Binding-site contacts:
Ligand atom C3 contacts residue ASN719 of chain 1.B at 3.8 Å.
Ligand atom C8 contacts residue ASN719 of chain 1.B at 4.3 Å.
Ligand atom C7 contacts residue ASN719 of chain 1.B at 3.9 Å.
Ligand atom C8 contacts residue LYS516 of chain 1.B at 4.4 Å.
Ligand atom C7 contacts residue LYS516 of chain 1.B at 4.0 Å.
Ligand atom O7 contacts residue LYS516 of chain 1.B at 3.3 Å (salt-bridge).
Ligand atom O7 contacts residue ASN719 of chain 1.B at 4.4 Å.
Ligand atom N2 contacts residue ASN719 of chain 1.B at 2.9 Å (h-bond).
Ligand atom O5 contacts residue ASN719 of chain 1.B at 2.4 Å (h-bond).
Ligand atom C4 contacts residue ASN719 of chain 1.B at 4.2 Å.
Ligand atom C2 contacts residue ASN719 of chain 1.B at 2.5 Å.
Ligand atom C1 contacts residue ASN719 of chain 1.B at 1.4 Å.
Ligand atom C5 contacts residue ASN719 of chain 1.B at 3.7 Å.

This small molecule binds to this protein.
Small molecule (SMILES): CC(=O)N[C@H]1[C@H](O[C@H]2[C@H](O)[C@@H](NC(C)=O)CO[C@@H]2CO)O[C@H](CO)[C@@H](O)[C@@H]1O

Sequence of chain 1.B:
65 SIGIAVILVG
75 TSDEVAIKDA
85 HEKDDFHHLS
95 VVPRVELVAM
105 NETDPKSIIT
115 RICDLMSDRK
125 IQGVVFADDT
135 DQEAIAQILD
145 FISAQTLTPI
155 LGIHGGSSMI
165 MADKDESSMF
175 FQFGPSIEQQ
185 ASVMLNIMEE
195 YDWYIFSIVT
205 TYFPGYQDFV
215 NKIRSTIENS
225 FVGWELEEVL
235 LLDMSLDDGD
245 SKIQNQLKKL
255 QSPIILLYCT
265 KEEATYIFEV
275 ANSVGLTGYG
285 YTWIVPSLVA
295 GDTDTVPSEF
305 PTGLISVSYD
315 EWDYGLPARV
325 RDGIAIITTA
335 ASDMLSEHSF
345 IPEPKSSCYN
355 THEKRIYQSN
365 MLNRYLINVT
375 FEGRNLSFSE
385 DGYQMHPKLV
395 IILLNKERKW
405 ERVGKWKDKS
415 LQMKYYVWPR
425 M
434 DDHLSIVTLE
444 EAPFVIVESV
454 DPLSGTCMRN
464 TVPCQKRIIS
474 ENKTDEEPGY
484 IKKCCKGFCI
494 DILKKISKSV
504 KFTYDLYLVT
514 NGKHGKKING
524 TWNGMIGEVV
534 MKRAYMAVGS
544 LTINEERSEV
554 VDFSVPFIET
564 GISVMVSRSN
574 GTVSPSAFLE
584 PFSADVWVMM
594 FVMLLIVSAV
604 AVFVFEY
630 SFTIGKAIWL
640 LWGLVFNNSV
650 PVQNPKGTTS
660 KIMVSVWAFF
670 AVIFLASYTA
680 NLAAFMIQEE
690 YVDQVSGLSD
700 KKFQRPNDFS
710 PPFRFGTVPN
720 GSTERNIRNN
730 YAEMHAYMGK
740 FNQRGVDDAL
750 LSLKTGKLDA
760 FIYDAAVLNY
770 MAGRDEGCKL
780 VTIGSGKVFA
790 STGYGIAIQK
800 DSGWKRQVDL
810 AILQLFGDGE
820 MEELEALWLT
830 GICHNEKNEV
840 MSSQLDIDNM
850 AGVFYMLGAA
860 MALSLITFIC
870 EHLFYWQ